Binding-site contacts:
Ligand atom O1 contacts residue TYR78 of chain 1.G at 3.7 Å.
Ligand atom C5 contacts residue ASP125 of chain 1.G at 3.8 Å.
Ligand atom O5 contacts residue ZZ11 of chain 1.X at 2.9 Å.
Ligand atom C5 contacts residue GLY121 of chain 1.G at 4.4 Å.
Ligand atom C6 contacts residue TRP123 of chain 1.G at 3.7 Å (hydrophobic).
Ligand atom C3 contacts residue TYR78 of chain 1.G at 3.6 Å (hydrophobic).
Ligand atom C3 contacts residue GLY1 of chain 1.G at 3.8 Å.
Ligand atom C5 contacts residue ZZ11 of chain 1.X at 3.4 Å.
Ligand atom C4 contacts residue TYR78 of chain 1.G at 3.8 Å (hydrophobic).
Ligand atom C6 contacts residue VAL80 of chain 1.G at 3.9 Å (hydrophobic).
Ligand atom O6 contacts residue VAL80 of chain 1.G at 4.0 Å.
Ligand atom C6 contacts residue ASP125 of chain 1.G at 3.2 Å.
Ligand atom C3 contacts residue IPA1 of chain 1.AA at 4.3 Å.
Ligand atom C4 contacts residue IPA1 of chain 1.AA at 3.9 Å.
Ligand atom C5 contacts residue TYR122 of chain 1.G at 4.0 Å (hydrophobic).
Ligand atom C2 contacts residue GLY1 of chain 1.G at 3.9 Å.
Ligand atom O2 contacts residue ZZ11 of chain 1.X at 4.0 Å.
Ligand atom O3 contacts residue GLY1 of chain 1.G at 2.9 Å (h-bond).
Ligand atom C2 contacts residue ZZ11 of chain 1.X at 3.8 Å.
Ligand atom O4 contacts residue IPA1 of chain 1.AA at 3.5 Å.
Ligand atom O1 contacts residue ZZ11 of chain 1.X at 1.4 Å.
Ligand atom C3 contacts residue ZZ11 of chain 1.X at 4.3 Å.
Ligand atom C6 contacts residue ZZ11 of chain 1.X at 3.9 Å.
Ligand atom O6 contacts residue ASP125 of chain 1.G at 2.7 Å (salt-bridge).
Ligand atom C5 contacts residue TYR78 of chain 1.G at 3.8 Å (hydrophobic).
Ligand atom O3 contacts residue IPA1 of chain 1.AA at 3.6 Å.
Ligand atom O4 contacts residue ASP125 of chain 1.G at 2.9 Å (salt-bridge).
Ligand atom C1 contacts residue ZZ11 of chain 1.X at 2.5 Å.
Ligand atom O5 contacts residue GLY121 of chain 1.G at 3.7 Å.
Ligand atom C6 contacts residue TYR78 of chain 1.G at 4.1 Å (hydrophobic).
Ligand atom O6 contacts residue GLY121 of chain 1.G at 3.4 Å.
Ligand atom O6 contacts residue TRP123 of chain 1.G at 2.9 Å (h-bond).
Ligand atom C4 contacts residue ASP125 of chain 1.G at 3.4 Å.
Ligand atom O6 contacts residue TYR122 of chain 1.G at 3.1 Å (h-bond).
Ligand atom O4 contacts residue GLY1 of chain 1.G at 2.8 Å (h-bond).
Ligand atom C4 contacts residue GLY1 of chain 1.G at 3.9 Å.
Ligand atom O5 contacts residue TYR122 of chain 1.G at 3.0 Å (h-bond).
Ligand atom O4 contacts residue GLY121 of chain 1.G at 3.4 Å.
Ligand atom C6 contacts residue TYR122 of chain 1.G at 3.9 Å (hydrophobic).
Ligand atom C1 contacts residue TYR122 of chain 1.G at 4.0 Å (hydrophobic).

The protein below binds the small molecule below.
Small molecule (SMILES): OC[C@H]1O[C@H](O)[C@H](O)[C@@H](O)[C@H]1O

Sequence of chain 1.G:
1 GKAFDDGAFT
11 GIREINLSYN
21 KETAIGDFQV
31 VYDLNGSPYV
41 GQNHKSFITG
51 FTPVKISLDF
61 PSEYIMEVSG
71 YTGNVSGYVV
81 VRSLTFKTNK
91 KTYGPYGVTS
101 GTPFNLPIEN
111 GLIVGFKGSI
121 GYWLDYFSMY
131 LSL